Binding-site contacts:
Ligand atom O5' contacts residue HYG1 of chain 1.MD at 4.5 Å.
Ligand atom O2' contacts residue HYG1 of chain 1.MD at 3.3 Å (h-bond).
Ligand atom O3' contacts residue HYG1 of chain 1.MD at 3.7 Å.
Ligand atom C4' contacts residue HYG1 of chain 1.MD at 4.2 Å.
Ligand atom P contacts residue HYG1 of chain 1.MD at 4.0 Å.
Ligand atom O4' contacts residue HYG1 of chain 1.MD at 4.5 Å.
Ligand atom C2' contacts residue HYG1 of chain 1.MD at 4.4 Å.
Ligand atom OP1 contacts residue HYG1 of chain 1.MD at 3.0 Å (h-bond).
Ligand atom C5' contacts residue HYG1 of chain 1.MD at 3.9 Å.

The small molecule below binds the protein below.
Small molecule (SMILES): Nc1ccn([C@@H]2O[C@H](CO[P](=O)(O)O[C@H]3[C@@H](O)[C@H](n4ccc(=O)[nH]c4=O)O[C@@H]3CO[P](=O)(O)O[C@H]3[C@@H](O)[C@H](n4ccc(=O)[nH]c4=O)O[C@@H]3CO[P](=O)(O)O[C@H]3[C@@H](O)[C@H](n4ccc(=O)[nH]c4=O)O[C@@H]3CO[P](=O)(O)O[C@H]3[C@@H](O)[C@H](n4ccc(N)nc4=O)O[C@@H]3CO)[C@@H](O[P](=O)(O)OC[C@H]3O[C@@H](n4ccc(=O)[nH]c4=O)[C@H](O)[C@@H]3O)[C@H]2O)c(=O)n1